Binding-site contacts:
Ligand atom O1B contacts residue THR60 of chain 1.E at 3.7 Å.
Ligand atom N1 contacts residue ILE18 of chain 1.E at 3.1 Å (h-bond).
Ligand atom C6 contacts residue ILE18 of chain 1.E at 3.7 Å (hydrophobic).
Ligand atom C5 contacts residue SER62 of chain 1.E at 3.5 Å.
Ligand atom O3' contacts residue LEU66 of chain 1.E at 3.5 Å.
Ligand atom O2B contacts residue THR65 of chain 1.E at 2.6 Å (h-bond).
Ligand atom O3B contacts residue GLY61 of chain 1.E at 3.6 Å.
Ligand atom O1A contacts residue ARG246 of chain 1.F at 3.0 Å (salt-bridge).
Ligand atom O3A contacts residue GLY63 of chain 1.E at 3.3 Å (h-bond).
Ligand atom O2G contacts residue THR65 of chain 1.E at 2.3 Å (h-bond).
Ligand atom N7 contacts residue GLY63 of chain 1.E at 3.1 Å (h-bond).
Ligand atom N7 contacts residue SER62 of chain 1.E at 3.1 Å.
Ligand atom O2B contacts residue LYS64 of chain 1.E at 2.9 Å (salt-bridge).
Ligand atom O3A contacts residue GLY61 of chain 1.E at 3.4 Å.
Ligand atom O3B contacts residue ARG309 of chain 1.E at 2.7 Å (salt-bridge).
Ligand atom N3 contacts residue LEU66 of chain 1.E at 3.7 Å.
Ligand atom PG contacts residue ARG309 of chain 1.E at 3.6 Å.
Ligand atom O2A contacts residue THR65 of chain 1.E at 3.2 Å (h-bond).
Ligand atom O1A contacts residue ARG309 of chain 1.E at 2.5 Å (salt-bridge).
Ligand atom O3A contacts residue ARG309 of chain 1.E at 3.5 Å (salt-bridge).
Ligand atom PA contacts residue ARG309 of chain 1.E at 3.4 Å.
Ligand atom N6 contacts residue ILE18 of chain 1.E at 3.5 Å (h-bond).
Ligand atom O1B contacts residue LYS64 of chain 1.E at 3.7 Å.
Ligand atom PB contacts residue GLY61 of chain 1.E at 3.5 Å.
Ligand atom O1B contacts residue SER62 of chain 1.E at 2.6 Å (h-bond).
Ligand atom C6 contacts residue SER62 of chain 1.E at 3.2 Å.
Ligand atom O1B contacts residue GLY61 of chain 1.E at 2.7 Å (h-bond).
Ligand atom C8 contacts residue GLY61 of chain 1.E at 3.6 Å.
Ligand atom O2A contacts residue GLY63 of chain 1.E at 3.5 Å.
Ligand atom O2A contacts residue LEU66 of chain 1.E at 2.8 Å (h-bond).
Ligand atom PB contacts residue GLY63 of chain 1.E at 3.6 Å.
Ligand atom PG contacts residue THR65 of chain 1.E at 3.6 Å.
Ligand atom C2 contacts residue ILE264 of chain 1.E at 3.6 Å (hydrophobic).
Ligand atom N6 contacts residue SER62 of chain 1.E at 2.3 Å (h-bond).
Ligand atom PB contacts residue ARG309 of chain 1.E at 3.7 Å.
Ligand atom O3G contacts residue ARG309 of chain 1.E at 3.7 Å.
Ligand atom C2 contacts residue ILE18 of chain 1.E at 3.7 Å (hydrophobic).
Ligand atom O1B contacts residue GLY63 of chain 1.E at 3.2 Å (h-bond).
Ligand atom N7 contacts residue GLY61 of chain 1.E at 3.2 Å (h-bond).
Ligand atom O2B contacts residue GLY63 of chain 1.E at 3.7 Å.

Sequence of chain 1.E:
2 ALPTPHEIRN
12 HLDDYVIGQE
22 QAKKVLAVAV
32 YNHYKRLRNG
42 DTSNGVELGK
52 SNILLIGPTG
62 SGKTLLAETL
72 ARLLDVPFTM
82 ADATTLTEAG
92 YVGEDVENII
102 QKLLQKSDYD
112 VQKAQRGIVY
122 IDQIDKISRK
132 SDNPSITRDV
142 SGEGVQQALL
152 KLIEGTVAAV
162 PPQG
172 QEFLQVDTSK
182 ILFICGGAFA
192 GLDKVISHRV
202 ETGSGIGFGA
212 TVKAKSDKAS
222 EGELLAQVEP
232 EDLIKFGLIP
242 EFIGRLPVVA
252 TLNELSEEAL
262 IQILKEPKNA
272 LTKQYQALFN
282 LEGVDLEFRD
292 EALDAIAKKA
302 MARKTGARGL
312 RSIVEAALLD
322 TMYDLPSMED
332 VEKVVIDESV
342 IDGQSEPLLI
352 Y

Sequence of chain 1.F:
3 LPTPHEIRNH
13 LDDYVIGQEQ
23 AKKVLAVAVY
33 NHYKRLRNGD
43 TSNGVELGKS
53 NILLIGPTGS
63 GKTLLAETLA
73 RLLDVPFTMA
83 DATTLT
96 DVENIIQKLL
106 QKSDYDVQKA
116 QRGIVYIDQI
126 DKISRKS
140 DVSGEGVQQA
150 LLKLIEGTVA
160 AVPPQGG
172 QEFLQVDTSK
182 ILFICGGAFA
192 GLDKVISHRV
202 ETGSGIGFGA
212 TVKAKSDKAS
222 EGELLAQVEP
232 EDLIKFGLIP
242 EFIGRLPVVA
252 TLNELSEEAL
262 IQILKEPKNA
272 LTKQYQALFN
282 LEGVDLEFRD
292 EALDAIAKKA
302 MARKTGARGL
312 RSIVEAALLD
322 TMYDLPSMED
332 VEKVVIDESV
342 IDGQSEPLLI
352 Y

The small molecule below binds the protein below.
Small molecule (SMILES): Nc1ncnc2c1ncn2[C@@H]1O[C@H](COP(=O)(O)OP(=O)(O)OP(O)(O)=S)[C@@H](O)[C@H]1O